Sequence of chain 3.A:
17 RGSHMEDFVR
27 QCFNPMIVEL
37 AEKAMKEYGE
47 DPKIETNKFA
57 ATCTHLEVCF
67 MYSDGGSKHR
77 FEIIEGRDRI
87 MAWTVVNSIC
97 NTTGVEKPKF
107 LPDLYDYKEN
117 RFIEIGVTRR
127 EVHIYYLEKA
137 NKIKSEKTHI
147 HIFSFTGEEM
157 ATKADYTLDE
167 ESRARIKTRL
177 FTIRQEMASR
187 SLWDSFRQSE

Binding-site contacts:
Ligand atom C36 contacts residue ILE79 of chain 3.A at 3.8 Å (hydrophobic).
Ligand atom O04 contacts residue MET32 of chain 3.A at 4.3 Å.
Ligand atom C05 contacts residue PHE66 of chain 3.A at 4.4 Å (hydrophobic).
Ligand atom O03 contacts residue MET32 of chain 3.A at 4.5 Å.
Ligand atom C06 contacts residue MET32 of chain 3.A at 3.9 Å (hydrophobic).
Ligand atom C34 contacts residue PHE66 of chain 3.A at 4.1 Å (hydrophobic).
Ligand atom C36 contacts residue GLU81 of chain 3.A at 4.4 Å.
Ligand atom C27 contacts residue MET67 of chain 3.A at 4.4 Å (hydrophobic).
Ligand atom C04 contacts residue PHE66 of chain 3.A at 4.1 Å (hydrophobic).
Ligand atom O06 contacts residue ILE79 of chain 3.A at 3.8 Å.
Ligand atom C28 contacts residue PHE66 of chain 3.A at 3.8 Å (hydrophobic).
Ligand atom O03 contacts residue PHE66 of chain 3.A at 4.2 Å.
Ligand atom C33 contacts residue ILE79 of chain 3.A at 3.7 Å (hydrophobic).
Ligand atom C06 contacts residue PHE66 of chain 3.A at 4.0 Å (hydrophobic).
Ligand atom C35 contacts residue PHE66 of chain 3.A at 4.3 Å (hydrophobic).
Ligand atom C37 contacts residue ILE79 of chain 3.A at 4.2 Å (hydrophobic).
Ligand atom C36 contacts residue ARG83 of chain 3.A at 4.0 Å.
Ligand atom C35 contacts residue ILE79 of chain 3.A at 4.0 Å (hydrophobic).
Ligand atom C29 contacts residue PHE66 of chain 3.A at 4.0 Å (hydrophobic).
Ligand atom N04 contacts residue PHE66 of chain 3.A at 4.2 Å.
Ligand atom C34 contacts residue LEU36 of chain 3.A at 4.0 Å (hydrophobic).
Ligand atom O06 contacts residue ARG83 of chain 3.A at 4.3 Å.
Ligand atom O03 contacts residue ASN30 of chain 3.A at 4.3 Å.
Ligand atom C35 contacts residue GLY82 of chain 3.A at 4.2 Å.
Ligand atom C32 contacts residue ILE79 of chain 3.A at 4.5 Å (hydrophobic).
Ligand atom C08 contacts residue MET32 of chain 3.A at 4.2 Å (hydrophobic).
Ligand atom C35 contacts residue ARG83 of chain 3.A at 4.3 Å.
Ligand atom C26 contacts residue PHE66 of chain 3.A at 3.7 Å (hydrophobic).
Ligand atom C27 contacts residue PHE66 of chain 3.A at 3.8 Å (hydrophobic).
Ligand atom C04 contacts residue MET32 of chain 3.A at 4.0 Å (hydrophobic).
Ligand atom C35 contacts residue GLU81 of chain 3.A at 3.8 Å.

This protein binds this small molecule.
Small molecule (SMILES): C[C@H](C[C@@H](C[C@H](C[C@@H](C[C@@H](CCN1CCCC1=O)N1CCCC1=O)N1CCCC1=O)N1CCCC1=O)N1CCCC1=O)N1CCCC1=O